This small molecule binds to this protein.
Small molecule (SMILES): O=C(O)CNS(=O)(=O)c1cc2c(cc1O)C(=O)c1ccccc1C2=O

Sequence of chain 1.G:
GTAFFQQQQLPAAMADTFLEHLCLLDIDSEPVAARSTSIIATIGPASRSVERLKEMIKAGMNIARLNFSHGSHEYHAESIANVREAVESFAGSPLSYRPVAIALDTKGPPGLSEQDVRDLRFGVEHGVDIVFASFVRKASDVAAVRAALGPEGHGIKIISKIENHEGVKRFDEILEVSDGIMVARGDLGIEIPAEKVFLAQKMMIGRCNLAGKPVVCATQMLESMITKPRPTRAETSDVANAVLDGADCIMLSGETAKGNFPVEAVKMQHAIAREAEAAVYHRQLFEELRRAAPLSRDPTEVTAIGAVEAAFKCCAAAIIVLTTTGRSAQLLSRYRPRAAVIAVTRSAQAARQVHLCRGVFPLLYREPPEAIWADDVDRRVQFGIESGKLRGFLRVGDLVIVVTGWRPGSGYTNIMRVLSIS

Binding-site contacts:
Ligand atom O2 contacts residue HIS92 of chain 1.G at 3.6 Å (h-bond).
Ligand atom C11 contacts residue ALA282 of chain 1.G at 3.6 Å (hydrophobic).
Ligand atom S contacts residue GLY279 of chain 1.G at 4.0 Å.
Ligand atom O6 contacts residue LYS283 of chain 1.G at 3.0 Å.
Ligand atom C10 contacts residue ALA282 of chain 1.G at 3.7 Å (hydrophobic).
Ligand atom C13 contacts residue ASN89 of chain 1.G at 3.7 Å.
Ligand atom C contacts residue PRO67 of chain 1.G at 3.7 Å (hydrophobic).
Ligand atom C7 contacts residue HIS92 of chain 1.G at 3.4 Å.
Ligand atom C14 contacts residue ALA282 of chain 1.G at 3.8 Å (hydrophobic).
Ligand atom O5 contacts residue GLY279 of chain 1.G at 2.6 Å (h-bond).
Ligand atom S contacts residue ASN89 of chain 1.G at 4.1 Å.
Ligand atom C6 contacts residue PRO67 of chain 1.G at 4.1 Å (hydrophobic).
Ligand atom C11 contacts residue HIS92 of chain 1.G at 4.1 Å.
Ligand atom C12 contacts residue ASN89 of chain 1.G at 3.8 Å.
Ligand atom C4 contacts residue GLY93 of chain 1.G at 3.4 Å.
Ligand atom C14 contacts residue LYS283 of chain 1.G at 3.8 Å.
Ligand atom O4 contacts residue ARG87 of chain 1.G at 3.5 Å (salt-bridge).
Ligand atom C15 contacts residue LYS283 of chain 1.G at 3.7 Å.
Ligand atom O3 contacts residue HIS92 of chain 1.G at 2.9 Å (h-bond).
Ligand atom N contacts residue HIS92 of chain 1.G at 4.0 Å.
Ligand atom C10 contacts residue HIS92 of chain 1.G at 3.5 Å.
Ligand atom O4 contacts residue THR64 of chain 1.G at 3.8 Å.
Ligand atom C4 contacts residue TYR97 of chain 1.G at 3.2 Å (hydrophobic).
Ligand atom C6 contacts residue HIS92 of chain 1.G at 3.5 Å.
Ligand atom C1 contacts residue PRO67 of chain 1.G at 3.5 Å (hydrophobic).
Ligand atom C2 contacts residue PRO67 of chain 1.G at 3.5 Å (hydrophobic).
Ligand atom C13 contacts residue HIS92 of chain 1.G at 3.2 Å.
Ligand atom C5 contacts residue HIS92 of chain 1.G at 3.6 Å.
Ligand atom O5 contacts residue SER278 of chain 1.G at 2.9 Å.
Ligand atom O1 contacts residue ASN89 of chain 1.G at 3.6 Å.
Ligand atom C5 contacts residue GLY93 of chain 1.G at 3.6 Å.
Ligand atom O6 contacts residue GLY279 of chain 1.G at 3.6 Å.
Ligand atom O3 contacts residue ASN89 of chain 1.G at 3.0 Å (h-bond).
Ligand atom C3 contacts residue TYR97 of chain 1.G at 3.7 Å (hydrophobic).
Ligand atom O contacts residue PRO67 of chain 1.G at 3.6 Å.
Ligand atom O4 contacts residue ASN89 of chain 1.G at 3.0 Å (h-bond).
Ligand atom C9 contacts residue HIS92 of chain 1.G at 3.7 Å.
Ligand atom C5 contacts residue TYR97 of chain 1.G at 3.7 Å (hydrophobic).
Ligand atom O1 contacts residue HIS92 of chain 1.G at 3.5 Å.
Ligand atom C9 contacts residue ALA282 of chain 1.G at 4.0 Å (hydrophobic).